Sequence of chain 1.B:
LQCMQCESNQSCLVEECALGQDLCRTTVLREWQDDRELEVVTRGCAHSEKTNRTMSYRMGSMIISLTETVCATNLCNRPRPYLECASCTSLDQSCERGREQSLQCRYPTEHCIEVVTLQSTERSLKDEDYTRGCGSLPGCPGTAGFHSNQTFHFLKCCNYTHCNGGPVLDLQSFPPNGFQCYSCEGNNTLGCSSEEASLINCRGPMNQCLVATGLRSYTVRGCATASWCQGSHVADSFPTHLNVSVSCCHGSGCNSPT

Binding-site contacts:
Ligand atom C5 contacts residue ASN170 of chain 1.B at 3.4 Å.
Ligand atom C4 contacts residue ASN170 of chain 1.B at 4.2 Å.
Ligand atom O5 contacts residue ASN170 of chain 1.B at 2.1 Å (h-bond).
Ligand atom O7 contacts residue ASN170 of chain 1.B at 3.0 Å (h-bond).
Ligand atom C1 contacts residue ASN170 of chain 1.B at 1.4 Å.
Ligand atom C3 contacts residue ASN170 of chain 1.B at 3.9 Å.
Ligand atom C2 contacts residue ASN170 of chain 1.B at 2.7 Å.
Ligand atom C6 contacts residue ASN170 of chain 1.B at 4.1 Å.
Ligand atom O6 contacts residue ASN170 of chain 1.B at 3.3 Å (h-bond).
Ligand atom C7 contacts residue ASN170 of chain 1.B at 3.4 Å.
Ligand atom N2 contacts residue ASN170 of chain 1.B at 3.3 Å (h-bond).

A small-molecule ligand and the protein it binds are described below.
Small molecule (SMILES): CC(=O)N[C@@H]1[C@@H](O)[C@H](O)[C@@H](CO)O[C@H]1O